This small molecule binds to this protein.
Small molecule (SMILES): CC(=O)N[C@@H]1[C@@H](O)[C@H](O)[C@@H](CO)O[C@H]1O

Sequence of chain 1.C:
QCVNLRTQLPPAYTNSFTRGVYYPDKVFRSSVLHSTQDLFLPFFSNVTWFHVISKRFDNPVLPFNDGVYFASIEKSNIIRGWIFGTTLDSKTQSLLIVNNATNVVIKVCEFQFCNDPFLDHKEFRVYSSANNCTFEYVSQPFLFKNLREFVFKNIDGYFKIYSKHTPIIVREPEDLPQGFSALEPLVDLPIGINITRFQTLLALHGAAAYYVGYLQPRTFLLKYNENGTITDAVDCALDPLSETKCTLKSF

Binding-site contacts:
Ligand atom C2 contacts residue ASN120 of chain 1.C at 2.5 Å.
Ligand atom C5 contacts residue ASN120 of chain 1.C at 3.8 Å.
Ligand atom O5 contacts residue VAL125 of chain 1.C at 4.3 Å.
Ligand atom O6 contacts residue VAL125 of chain 1.C at 3.8 Å.
Ligand atom C8 contacts residue ALA121 of chain 1.C at 4.1 Å (hydrophobic).
Ligand atom O7 contacts residue ASN120 of chain 1.C at 3.8 Å.
Ligand atom C6 contacts residue VAL125 of chain 1.C at 3.7 Å (hydrophobic).
Ligand atom O5 contacts residue ASN120 of chain 1.C at 2.4 Å (h-bond).
Ligand atom C4 contacts residue ASN120 of chain 1.C at 4.3 Å.
Ligand atom N2 contacts residue ASN120 of chain 1.C at 2.9 Å (h-bond).
Ligand atom C7 contacts residue ASN120 of chain 1.C at 3.5 Å.
Ligand atom C1 contacts residue ASN120 of chain 1.C at 1.5 Å.
Ligand atom C3 contacts residue ASN120 of chain 1.C at 3.9 Å.